Binding-site contacts:
Ligand atom O5 contacts residue ASN103 of chain 1.H at 2.4 Å (h-bond).
Ligand atom C4 contacts residue ASN103 of chain 1.H at 4.2 Å.
Ligand atom C8 contacts residue ASN103 of chain 1.H at 4.5 Å.
Ligand atom C7 contacts residue ASN103 of chain 1.H at 3.4 Å.
Ligand atom O6 contacts residue LYS117 of chain 1.H at 4.4 Å.
Ligand atom C3 contacts residue ASN103 of chain 1.H at 3.8 Å.
Ligand atom C5 contacts residue ASN103 of chain 1.H at 3.7 Å.
Ligand atom O6 contacts residue GLY114 of chain 1.H at 3.3 Å.
Ligand atom C2 contacts residue ASN103 of chain 1.H at 2.4 Å.
Ligand atom N2 contacts residue ASN103 of chain 1.H at 2.9 Å (h-bond).
Ligand atom O7 contacts residue ASN103 of chain 1.H at 3.5 Å (h-bond).
Ligand atom C6 contacts residue GLY114 of chain 1.H at 4.3 Å.
Ligand atom C1 contacts residue ASN103 of chain 1.H at 1.4 Å.

Sequence of chain 1.H:
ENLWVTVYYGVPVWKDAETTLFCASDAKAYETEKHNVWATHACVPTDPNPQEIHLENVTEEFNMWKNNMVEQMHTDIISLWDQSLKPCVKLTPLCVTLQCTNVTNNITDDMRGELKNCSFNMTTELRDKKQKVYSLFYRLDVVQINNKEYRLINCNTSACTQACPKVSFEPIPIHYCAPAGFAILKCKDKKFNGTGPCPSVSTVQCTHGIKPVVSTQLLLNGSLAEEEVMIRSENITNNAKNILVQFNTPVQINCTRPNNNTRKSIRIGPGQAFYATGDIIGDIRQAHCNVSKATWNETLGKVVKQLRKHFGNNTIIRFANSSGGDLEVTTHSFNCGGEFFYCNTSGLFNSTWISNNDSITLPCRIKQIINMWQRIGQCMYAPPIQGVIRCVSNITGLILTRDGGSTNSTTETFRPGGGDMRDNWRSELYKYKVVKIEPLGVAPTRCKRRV

This protein binds this small molecule.
Small molecule (SMILES): CC(=O)N[C@@H]1[C@@H](O)[C@H](O)[C@@H](CO)O[C@H]1O